Sequence of chain 1.A:
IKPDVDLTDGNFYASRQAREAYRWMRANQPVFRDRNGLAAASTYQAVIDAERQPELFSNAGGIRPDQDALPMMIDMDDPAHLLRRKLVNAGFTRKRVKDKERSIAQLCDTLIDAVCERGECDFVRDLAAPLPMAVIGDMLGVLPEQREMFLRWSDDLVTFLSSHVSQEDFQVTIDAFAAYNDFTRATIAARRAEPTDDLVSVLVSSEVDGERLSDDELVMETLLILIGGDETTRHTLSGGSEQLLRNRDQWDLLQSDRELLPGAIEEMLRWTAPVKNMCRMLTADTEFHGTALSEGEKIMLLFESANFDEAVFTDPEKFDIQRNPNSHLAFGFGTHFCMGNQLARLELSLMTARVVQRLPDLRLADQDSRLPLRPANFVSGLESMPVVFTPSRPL

A protein and the small-molecule ligand that binds it are described below.
Small molecule (SMILES): CC(C)CCC[C@@H](C)[C@H]1CC[C@H]2[C@@H]3CCC4=CC(=O)CC[C@]4(C)[C@H]3CC[C@]12C

Binding-site contacts:
Ligand atom C24 contacts residue LEU229 of chain 1.A at 3.6 Å (hydrophobic).
Ligand atom C4 contacts residue GLN72 of chain 1.A at 3.7 Å.
Ligand atom C27 contacts residue THR237 of chain 1.A at 4.0 Å.
Ligand atom C11 contacts residue LEU75 of chain 1.A at 4.2 Å (hydrophobic).
Ligand atom C26 contacts residue ILE79 of chain 1.A at 4.1 Å (hydrophobic).
Ligand atom C22 contacts residue LEU229 of chain 1.A at 4.2 Å (hydrophobic).
Ligand atom C25 contacts residue GLY233 of chain 1.A at 3.8 Å.
Ligand atom C20 contacts residue MET77 of chain 1.A at 3.7 Å (hydrophobic).
Ligand atom C27 contacts residue PHE383 of chain 1.A at 3.9 Å (hydrophobic).
Ligand atom C19 contacts residue LEU162 of chain 1.A at 4.2 Å (hydrophobic).
Ligand atom C21 contacts residue ILE232 of chain 1.A at 3.8 Å (hydrophobic).
Ligand atom C7 contacts residue GLN72 of chain 1.A at 3.7 Å.
Ligand atom C25 contacts residue LEU229 of chain 1.A at 4.1 Å (hydrophobic).
Ligand atom C1 contacts residue PHE182 of chain 1.A at 3.7 Å (hydrophobic).
Ligand atom C22 contacts residue PHE383 of chain 1.A at 4.1 Å (hydrophobic).
Ligand atom C27 contacts residue VAL280 of chain 1.A at 4.2 Å (hydrophobic).
Ligand atom C6 contacts residue GLN72 of chain 1.A at 3.4 Å.
Ligand atom C27 contacts residue GLY233 of chain 1.A at 4.2 Å.
Ligand atom C15 contacts residue LEU166 of chain 1.A at 4.1 Å (hydrophobic).
Ligand atom C21 contacts residue LEU229 of chain 1.A at 3.7 Å (hydrophobic).
Ligand atom C22 contacts residue ILE68 of chain 1.A at 3.9 Å (hydrophobic).
Ligand atom C11 contacts residue LEU228 of chain 1.A at 4.0 Å (hydrophobic).
Ligand atom C12 contacts residue LEU228 of chain 1.A at 3.6 Å (hydrophobic).
Ligand atom C22 contacts residue MET77 of chain 1.A at 3.7 Å (hydrophobic).
Ligand atom C15 contacts residue ARG69 of chain 1.A at 3.9 Å.
Ligand atom C5 contacts residue GLN72 of chain 1.A at 4.1 Å.
Ligand atom C18 contacts residue LEU162 of chain 1.A at 4.2 Å (hydrophobic).
Ligand atom C26 contacts residue MET283 of chain 1.A at 4.3 Å (hydrophobic).
Ligand atom C26 contacts residue LEU229 of chain 1.A at 4.0 Å (hydrophobic).
Ligand atom C26 contacts residue GLY233 of chain 1.A at 4.1 Å.
Ligand atom C11 contacts residue MET225 of chain 1.A at 4.3 Å (hydrophobic).
Ligand atom C2 contacts residue PHE182 of chain 1.A at 4.0 Å (hydrophobic).
Ligand atom C24 contacts residue PHE383 of chain 1.A at 3.8 Å (hydrophobic).
Ligand atom C23 contacts residue ILE232 of chain 1.A at 4.1 Å (hydrophobic).
Ligand atom C26 contacts residue HEM1 of chain 1.D at 3.4 Å.
Ligand atom C23 contacts residue LEU229 of chain 1.A at 3.7 Å (hydrophobic).
Ligand atom C21 contacts residue LEU228 of chain 1.A at 3.8 Å (hydrophobic).
Ligand atom C16 contacts residue PHE383 of chain 1.A at 3.7 Å (hydrophobic).
Ligand atom C19 contacts residue THR178 of chain 1.A at 3.9 Å.
Ligand atom C23 contacts residue PHE383 of chain 1.A at 4.1 Å (hydrophobic).